Binding-site contacts:
Ligand atom C3 contacts residue ASN19 of chain 1.A at 3.8 Å.
Ligand atom O6 contacts residue GLN132 of chain 1.A at 4.5 Å.
Ligand atom C1 contacts residue VAL22 of chain 1.A at 4.3 Å (hydrophobic).
Ligand atom C5 contacts residue ASN19 of chain 1.A at 3.6 Å.
Ligand atom C7 contacts residue ASN19 of chain 1.A at 3.7 Å.
Ligand atom C1 contacts residue SER21 of chain 1.A at 4.5 Å.
Ligand atom C1 contacts residue ASN19 of chain 1.A at 1.4 Å.
Ligand atom N2 contacts residue ASN19 of chain 1.A at 2.9 Å (h-bond).
Ligand atom C5 contacts residue VAL22 of chain 1.A at 4.4 Å (hydrophobic).
Ligand atom C6 contacts residue VAL22 of chain 1.A at 4.2 Å (hydrophobic).
Ligand atom O6 contacts residue LEU129 of chain 1.A at 4.2 Å.
Ligand atom C2 contacts residue ASN19 of chain 1.A at 2.4 Å.
Ligand atom O7 contacts residue ASN19 of chain 1.A at 4.1 Å.
Ligand atom O5 contacts residue ASN19 of chain 1.A at 2.3 Å (h-bond).
Ligand atom O5 contacts residue VAL22 of chain 1.A at 3.5 Å.
Ligand atom O5 contacts residue GLU133 of chain 1.A at 4.4 Å.
Ligand atom O6 contacts residue VAL22 of chain 1.A at 4.3 Å.
Ligand atom C4 contacts residue ASN19 of chain 1.A at 4.2 Å.

A small-molecule ligand and the protein it binds are described below.
Small molecule (SMILES): CC(=O)N[C@@H]1[C@@H](O)[C@H](O)[C@@H](CO)O[C@H]1O

Sequence of chain 1.A:
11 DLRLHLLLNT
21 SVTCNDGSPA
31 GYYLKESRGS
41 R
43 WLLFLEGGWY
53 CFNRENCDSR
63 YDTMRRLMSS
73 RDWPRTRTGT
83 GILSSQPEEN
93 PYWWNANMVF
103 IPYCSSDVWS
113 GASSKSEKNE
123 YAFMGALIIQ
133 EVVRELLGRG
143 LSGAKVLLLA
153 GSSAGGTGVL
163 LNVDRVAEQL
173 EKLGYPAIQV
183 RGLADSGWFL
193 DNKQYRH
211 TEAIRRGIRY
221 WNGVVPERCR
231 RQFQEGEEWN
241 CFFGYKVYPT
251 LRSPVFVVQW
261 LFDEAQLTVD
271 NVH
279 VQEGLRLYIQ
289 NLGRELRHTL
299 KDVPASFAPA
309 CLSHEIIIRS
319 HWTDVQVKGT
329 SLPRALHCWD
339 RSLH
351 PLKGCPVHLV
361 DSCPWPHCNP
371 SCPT